Sequence of chain 2.A:
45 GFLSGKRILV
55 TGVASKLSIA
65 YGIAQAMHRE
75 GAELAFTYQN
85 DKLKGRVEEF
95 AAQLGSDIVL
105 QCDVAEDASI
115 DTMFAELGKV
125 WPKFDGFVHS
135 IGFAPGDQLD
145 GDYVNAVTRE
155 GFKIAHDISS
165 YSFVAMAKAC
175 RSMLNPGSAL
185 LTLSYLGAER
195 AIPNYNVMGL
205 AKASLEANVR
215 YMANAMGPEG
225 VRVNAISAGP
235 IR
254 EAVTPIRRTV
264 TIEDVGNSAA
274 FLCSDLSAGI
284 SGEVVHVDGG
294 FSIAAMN

Binding-site contacts:
Ligand atom C4X contacts residue TYR199 of chain 2.A at 4.2 Å (hydrophobic).
Ligand atom C5X contacts residue NAD1 of chain 2.C at 3.2 Å.
Ligand atom S1X contacts residue SER163 of chain 2.A at 4.3 Å.
Ligand atom O1X contacts residue NAD1 of chain 2.C at 2.2 Å (h-bond).
Ligand atom O1X contacts residue LYS206 of chain 2.A at 3.6 Å.
Ligand atom C1X contacts residue NAD1 of chain 2.C at 3.5 Å.
Ligand atom B1X contacts residue NAD1 of chain 2.C at 1.5 Å.
Ligand atom C3X contacts residue GLY136 of chain 2.A at 3.7 Å.
Ligand atom B1X contacts residue LYS206 of chain 2.A at 4.3 Å.
Ligand atom C2X contacts residue NAD1 of chain 2.C at 3.8 Å.
Ligand atom N3X contacts residue NAD1 of chain 2.C at 3.9 Å.
Ligand atom C3X contacts residue NAD1 of chain 2.C at 3.1 Å.
Ligand atom C6X contacts residue TYR199 of chain 2.A at 4.4 Å (hydrophobic).
Ligand atom C4X contacts residue NAD1 of chain 2.C at 2.5 Å.
Ligand atom N3X contacts residue PHE137 of chain 2.A at 4.4 Å.
Ligand atom C5X contacts residue TYR189 of chain 2.A at 3.9 Å (hydrophobic).
Ligand atom O1X contacts residue TYR199 of chain 2.A at 2.7 Å (h-bond).
Ligand atom C8X contacts residue NAD1 of chain 2.C at 3.3 Å.
Ligand atom N3X contacts residue GLY136 of chain 2.A at 3.0 Å (h-bond).
Ligand atom C5X contacts residue TYR199 of chain 2.A at 3.7 Å (hydrophobic).
Ligand atom N2X contacts residue NAD1 of chain 2.C at 2.4 Å (h-bond).
Ligand atom S1X contacts residue LYS206 of chain 2.A at 3.9 Å.
Ligand atom S1X contacts residue NAD1 of chain 2.C at 3.3 Å (h-bond).
Ligand atom S1X contacts residue GLY136 of chain 2.A at 3.4 Å.
Ligand atom N1X contacts residue NAD1 of chain 2.C at 3.4 Å (h-bond).
Ligand atom S1X contacts residue MET202 of chain 2.A at 3.7 Å.
Ligand atom C6X contacts residue NAD1 of chain 2.C at 3.5 Å.
Ligand atom C6X contacts residue TYR189 of chain 2.A at 3.9 Å (hydrophobic).
Ligand atom S1X contacts residue PHE137 of chain 2.A at 3.8 Å.
Ligand atom C7X contacts residue NAD1 of chain 2.C at 3.3 Å.
Ligand atom O1X contacts residue MET202 of chain 2.A at 3.6 Å.
Ligand atom B1X contacts residue TYR199 of chain 2.A at 3.9 Å.

The small molecule below binds the protein below.
Small molecule (SMILES): NC(=S)N1N=Cc2ccccc2B1O